A protein and the small-molecule ligand that binds it are described below.
Small molecule (SMILES): CC(=O)N[C@H]1[C@H](O[C@H]2[C@H](O)[C@@H](NC(C)=O)CO[C@@H]2CO)O[C@H](CO)[C@@H](O)[C@@H]1O

Binding-site contacts:
Ligand atom N2 contacts residue ASN244 of chain 1.G at 3.0 Å (h-bond).
Ligand atom C5 contacts residue THR246 of chain 1.G at 3.8 Å.
Ligand atom C5 contacts residue ASN244 of chain 1.G at 3.8 Å.
Ligand atom C3 contacts residue ASN244 of chain 1.G at 3.9 Å.
Ligand atom C6 contacts residue THR246 of chain 1.G at 3.7 Å.
Ligand atom O6 contacts residue ASN247 of chain 1.G at 4.2 Å.
Ligand atom C4 contacts residue ASN244 of chain 1.G at 4.3 Å.
Ligand atom O5 contacts residue THR246 of chain 1.G at 3.6 Å.
Ligand atom O5 contacts residue ASN244 of chain 1.G at 2.4 Å (h-bond).
Ligand atom C1 contacts residue ASN244 of chain 1.G at 1.5 Å.
Ligand atom O7 contacts residue ASN244 of chain 1.G at 4.3 Å.
Ligand atom O6 contacts residue THR246 of chain 1.G at 2.9 Å (h-bond).
Ligand atom O5 contacts residue ASN247 of chain 1.G at 3.9 Å.
Ligand atom C1 contacts residue THR246 of chain 1.G at 4.2 Å.
Ligand atom C7 contacts residue ASN244 of chain 1.G at 3.8 Å.
Ligand atom C2 contacts residue ASN244 of chain 1.G at 2.5 Å.

Sequence of chain 1.G:
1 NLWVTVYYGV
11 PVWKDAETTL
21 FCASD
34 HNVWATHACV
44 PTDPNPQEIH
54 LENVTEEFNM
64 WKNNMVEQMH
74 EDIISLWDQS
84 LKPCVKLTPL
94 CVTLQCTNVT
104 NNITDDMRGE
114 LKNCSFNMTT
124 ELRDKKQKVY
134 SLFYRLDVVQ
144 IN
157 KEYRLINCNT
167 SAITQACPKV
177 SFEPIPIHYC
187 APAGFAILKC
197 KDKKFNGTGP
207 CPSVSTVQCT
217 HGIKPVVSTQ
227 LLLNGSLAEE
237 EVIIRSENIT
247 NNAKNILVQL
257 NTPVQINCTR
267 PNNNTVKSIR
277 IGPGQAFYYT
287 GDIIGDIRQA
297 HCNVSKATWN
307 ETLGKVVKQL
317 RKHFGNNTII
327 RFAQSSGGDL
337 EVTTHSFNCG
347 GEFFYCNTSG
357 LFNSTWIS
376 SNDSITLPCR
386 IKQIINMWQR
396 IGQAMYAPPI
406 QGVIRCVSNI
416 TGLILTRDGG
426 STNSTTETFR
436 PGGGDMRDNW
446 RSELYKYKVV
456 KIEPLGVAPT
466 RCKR